This small molecule binds to this protein.
Small molecule (SMILES): NS(=O)(=O)c1cc(-c2nnn[nH]2)c(NCc2cccs2)cc1Cl

Sequence of chain 1.A:
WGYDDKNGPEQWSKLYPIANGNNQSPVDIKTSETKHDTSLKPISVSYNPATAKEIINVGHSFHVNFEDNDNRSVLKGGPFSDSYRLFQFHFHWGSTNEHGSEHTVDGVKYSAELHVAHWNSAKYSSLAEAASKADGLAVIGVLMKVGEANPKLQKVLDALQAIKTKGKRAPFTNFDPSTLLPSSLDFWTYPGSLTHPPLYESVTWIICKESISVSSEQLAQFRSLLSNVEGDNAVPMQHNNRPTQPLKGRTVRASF

Binding-site contacts:
Ligand atom C1 contacts residue LEU199 of chain 1.A at 3.3 Å (hydrophobic).
Ligand atom N3 contacts residue HIS68 of chain 1.A at 3.5 Å.
Ligand atom N1 contacts residue HIS65 of chain 1.A at 3.9 Å.
Ligand atom C5 contacts residue HIS201 of chain 1.A at 4.0 Å.
Ligand atom C5 contacts residue HIS68 of chain 1.A at 3.9 Å.
Ligand atom O contacts residue VAL144 of chain 1.A at 3.9 Å.
Ligand atom C contacts residue HIS95 of chain 1.A at 3.7 Å.
Ligand atom N2 contacts residue HIS68 of chain 1.A at 3.5 Å.
Ligand atom CL contacts residue LEU199 of chain 1.A at 3.2 Å.
Ligand atom O1 contacts residue THR200 of chain 1.A at 2.9 Å (h-bond).
Ligand atom N contacts residue HIS120 of chain 1.A at 3.5 Å (h-bond).
Ligand atom N3 contacts residue HIS201 of chain 1.A at 3.7 Å.
Ligand atom S contacts residue THR200 of chain 1.A at 3.9 Å.
Ligand atom N contacts residue HIS95 of chain 1.A at 3.3 Å (h-bond).
Ligand atom C9 contacts residue DMS1 of chain 1.D at 4.0 Å.
Ligand atom O contacts residue TRP210 of chain 1.A at 3.8 Å.
Ligand atom N2 contacts residue HIS201 of chain 1.A at 3.5 Å.
Ligand atom N1 contacts residue HIS68 of chain 1.A at 3.6 Å.
Ligand atom N contacts residue THR200 of chain 1.A at 2.8 Å (h-bond).
Ligand atom C6 contacts residue HIS95 of chain 1.A at 3.8 Å.
Ligand atom C contacts residue LEU199 of chain 1.A at 3.9 Å (hydrophobic).
Ligand atom N4 contacts residue HIS68 of chain 1.A at 3.7 Å.
Ligand atom S contacts residue ZN1 of chain 1.C at 3.0 Å.
Ligand atom CL contacts residue ALA122 of chain 1.A at 3.9 Å.
Ligand atom O1 contacts residue TRP210 of chain 1.A at 3.7 Å.
Ligand atom C9 contacts residue LEU199 of chain 1.A at 3.9 Å (hydrophobic).
Ligand atom O1 contacts residue LEU199 of chain 1.A at 3.3 Å.
Ligand atom N contacts residue HIS97 of chain 1.A at 3.4 Å (h-bond).
Ligand atom C10 contacts residue ALA136 of chain 1.A at 3.5 Å (hydrophobic).
Ligand atom O contacts residue ZN1 of chain 1.C at 3.0 Å.
Ligand atom CL contacts residue VAL144 of chain 1.A at 3.5 Å.
Ligand atom S contacts residue HIS95 of chain 1.A at 3.9 Å.
Ligand atom N1 contacts residue HIS201 of chain 1.A at 3.6 Å.
Ligand atom N3 contacts residue HIS65 of chain 1.A at 3.5 Å (h-bond).
Ligand atom O contacts residue HIS120 of chain 1.A at 3.4 Å (h-bond).
Ligand atom C2 contacts residue LEU199 of chain 1.A at 3.6 Å (hydrophobic).
Ligand atom C9 contacts residue ALA136 of chain 1.A at 3.8 Å (hydrophobic).
Ligand atom O contacts residue HIS95 of chain 1.A at 3.5 Å.
Ligand atom N2 contacts residue HIS65 of chain 1.A at 2.8 Å (h-bond).
Ligand atom N contacts residue ZN1 of chain 1.C at 2.0 Å.